Binding-site contacts:
Ligand atom O14 contacts residue OCS131 of chain 1.A at 3.8 Å.
Ligand atom C13 contacts residue OCS131 of chain 1.A at 4.0 Å.
Ligand atom C13 contacts residue LEU132 of chain 1.A at 4.0 Å (hydrophobic).
Ligand atom C5 contacts residue GLY130 of chain 1.A at 3.0 Å.
Ligand atom C9 contacts residue GLU175 of chain 1.A at 4.0 Å.
Ligand atom O14 contacts residue HIS174 of chain 1.A at 3.3 Å (h-bond).
Ligand atom C7 contacts residue GLY130 of chain 1.A at 3.6 Å.
Ligand atom O14 contacts residue GLU175 of chain 1.A at 2.8 Å (salt-bridge).
Ligand atom C12 contacts residue GLY72 of chain 1.A at 3.5 Å.
Ligand atom C4 contacts residue OCS131 of chain 1.A at 3.8 Å.
Ligand atom O2 contacts residue GLN77 of chain 1.A at 2.9 Å (h-bond).
Ligand atom C6 contacts residue GLY130 of chain 1.A at 3.2 Å.
Ligand atom C13 contacts residue GLY72 of chain 1.A at 3.7 Å.
Ligand atom O14 contacts residue GLY72 of chain 1.A at 4.0 Å.
Ligand atom O2 contacts residue OCS131 of chain 1.A at 3.3 Å (h-bond).
Ligand atom O14 contacts residue GLN77 of chain 1.A at 2.8 Å (h-bond).
Ligand atom C10 contacts residue HIS174 of chain 1.A at 3.8 Å.
Ligand atom N1 contacts residue HIS174 of chain 1.A at 3.6 Å (h-bond).
Ligand atom C10 contacts residue GLU175 of chain 1.A at 3.5 Å.
Ligand atom BR contacts residue LEU125 of chain 1.A at 4.0 Å.
Ligand atom C9 contacts residue HIS174 of chain 1.A at 3.6 Å.
Ligand atom C5 contacts residue OCS131 of chain 1.A at 3.7 Å.
Ligand atom BR contacts residue GLU129 of chain 1.A at 3.7 Å.
Ligand atom N1 contacts residue GLU175 of chain 1.A at 2.8 Å (salt-bridge).
Ligand atom C4 contacts residue GLY130 of chain 1.A at 3.6 Å.
Ligand atom O14 contacts residue ZN1 of chain 1.E at 2.0 Å.
Ligand atom N1 contacts residue GLN77 of chain 1.A at 3.6 Å.
Ligand atom C8 contacts residue HIS174 of chain 1.A at 3.8 Å.
Ligand atom C12 contacts residue LEU132 of chain 1.A at 3.9 Å (hydrophobic).
Ligand atom O2 contacts residue LEU132 of chain 1.A at 3.0 Å (h-bond).
Ligand atom C13 contacts residue ZN1 of chain 1.E at 3.1 Å.
Ligand atom N1 contacts residue ZN1 of chain 1.E at 2.7 Å.
Ligand atom C13 contacts residue GLN77 of chain 1.A at 3.7 Å.
Ligand atom N1 contacts residue GLY72 of chain 1.A at 3.2 Å (h-bond).
Ligand atom C11 contacts residue GLY130 of chain 1.A at 3.8 Å.
Ligand atom BR contacts residue ILE170 of chain 1.A at 3.9 Å.
Ligand atom O2 contacts residue ZN1 of chain 1.E at 2.9 Å.
Ligand atom N3 contacts residue GLY130 of chain 1.A at 4.0 Å.
Ligand atom O14 contacts residue HIS178 of chain 1.A at 3.0 Å (h-bond).
Ligand atom C13 contacts residue GLU175 of chain 1.A at 4.0 Å.

Sequence of chain 1.A:
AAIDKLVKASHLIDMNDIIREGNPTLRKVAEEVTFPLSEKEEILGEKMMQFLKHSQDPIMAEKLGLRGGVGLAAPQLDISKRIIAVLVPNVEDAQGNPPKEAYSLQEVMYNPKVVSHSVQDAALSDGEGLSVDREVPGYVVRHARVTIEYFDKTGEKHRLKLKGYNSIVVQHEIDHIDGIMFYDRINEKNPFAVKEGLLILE

The small molecule below binds the protein below.
Small molecule (SMILES): O=C(Cn1cc(Cc2ccccc2)c2cc(Br)ccc21)NO